Sequence of chain 1.B:
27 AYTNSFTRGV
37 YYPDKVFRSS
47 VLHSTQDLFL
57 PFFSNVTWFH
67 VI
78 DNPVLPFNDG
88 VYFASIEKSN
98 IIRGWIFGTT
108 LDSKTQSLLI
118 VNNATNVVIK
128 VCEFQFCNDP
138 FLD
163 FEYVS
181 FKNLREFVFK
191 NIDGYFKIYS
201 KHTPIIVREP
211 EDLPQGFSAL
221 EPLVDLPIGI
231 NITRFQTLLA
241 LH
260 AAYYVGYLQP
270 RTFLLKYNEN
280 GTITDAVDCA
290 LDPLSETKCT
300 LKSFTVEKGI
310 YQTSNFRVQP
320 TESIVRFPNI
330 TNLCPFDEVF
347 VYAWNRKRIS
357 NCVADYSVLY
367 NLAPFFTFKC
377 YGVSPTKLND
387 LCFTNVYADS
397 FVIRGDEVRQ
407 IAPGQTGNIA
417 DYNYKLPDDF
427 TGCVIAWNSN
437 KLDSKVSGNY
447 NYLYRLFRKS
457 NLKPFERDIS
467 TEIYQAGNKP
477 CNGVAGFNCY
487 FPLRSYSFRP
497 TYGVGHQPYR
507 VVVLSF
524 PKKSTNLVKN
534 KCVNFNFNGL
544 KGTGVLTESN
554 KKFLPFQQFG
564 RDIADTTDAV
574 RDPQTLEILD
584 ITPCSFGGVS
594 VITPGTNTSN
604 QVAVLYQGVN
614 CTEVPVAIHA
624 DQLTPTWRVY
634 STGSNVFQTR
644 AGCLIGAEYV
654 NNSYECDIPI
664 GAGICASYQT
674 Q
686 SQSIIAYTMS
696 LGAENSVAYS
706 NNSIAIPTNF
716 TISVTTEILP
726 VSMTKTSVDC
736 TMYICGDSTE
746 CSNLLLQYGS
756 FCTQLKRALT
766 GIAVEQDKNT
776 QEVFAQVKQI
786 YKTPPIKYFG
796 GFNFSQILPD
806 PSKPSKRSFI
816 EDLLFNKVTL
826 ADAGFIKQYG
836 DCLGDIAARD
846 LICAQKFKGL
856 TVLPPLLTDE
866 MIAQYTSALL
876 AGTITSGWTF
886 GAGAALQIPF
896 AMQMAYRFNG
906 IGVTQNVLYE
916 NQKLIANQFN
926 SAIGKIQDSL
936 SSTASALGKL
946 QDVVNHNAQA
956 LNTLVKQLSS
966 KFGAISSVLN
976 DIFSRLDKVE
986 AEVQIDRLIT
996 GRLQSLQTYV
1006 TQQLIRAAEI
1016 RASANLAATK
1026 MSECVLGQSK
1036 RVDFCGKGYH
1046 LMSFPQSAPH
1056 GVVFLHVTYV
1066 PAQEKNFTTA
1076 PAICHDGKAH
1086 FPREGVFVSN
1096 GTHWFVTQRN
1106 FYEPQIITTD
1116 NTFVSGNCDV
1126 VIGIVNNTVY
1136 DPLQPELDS

Binding-site contacts:
Ligand atom N2 contacts residue ASN328 of chain 1.B at 2.7 Å (h-bond).
Ligand atom C1 contacts residue ASN328 of chain 1.B at 1.5 Å.
Ligand atom O7 contacts residue THR578 of chain 1.B at 4.3 Å.
Ligand atom C8 contacts residue PRO327 of chain 1.B at 3.9 Å (hydrophobic).
Ligand atom C8 contacts residue PRO576 of chain 1.B at 3.5 Å (hydrophobic).
Ligand atom C3 contacts residue ASN328 of chain 1.B at 3.8 Å.
Ligand atom O7 contacts residue ASN328 of chain 1.B at 3.4 Å (h-bond).
Ligand atom C8 contacts residue ASN328 of chain 1.B at 3.5 Å.
Ligand atom O5 contacts residue ASN328 of chain 1.B at 2.4 Å (h-bond).
Ligand atom C5 contacts residue ASN328 of chain 1.B at 3.6 Å.
Ligand atom C4 contacts residue ASN328 of chain 1.B at 4.3 Å.
Ligand atom C8 contacts residue GLN577 of chain 1.B at 3.7 Å.
Ligand atom C7 contacts residue ASN328 of chain 1.B at 3.1 Å.
Ligand atom O7 contacts residue GLN577 of chain 1.B at 3.2 Å.
Ligand atom C2 contacts residue ASN328 of chain 1.B at 2.6 Å.
Ligand atom C7 contacts residue PRO576 of chain 1.B at 4.5 Å (hydrophobic).
Ligand atom C7 contacts residue GLN577 of chain 1.B at 3.9 Å.
Ligand atom C8 contacts residue THR578 of chain 1.B at 4.2 Å.

A small-molecule ligand and the protein it binds are described below.
Small molecule (SMILES): CC(=O)N[C@H]1[C@H](O[C@H]2[C@H](O)[C@@H](NC(C)=O)CO[C@@H]2CO)O[C@H](CO)[C@@H](O)[C@@H]1O